Sequence of chain 1.D:
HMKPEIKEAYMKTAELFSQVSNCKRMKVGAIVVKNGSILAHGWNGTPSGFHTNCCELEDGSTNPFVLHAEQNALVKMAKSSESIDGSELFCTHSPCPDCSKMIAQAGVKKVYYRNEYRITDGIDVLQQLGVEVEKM

Sequence of chain 1.C:
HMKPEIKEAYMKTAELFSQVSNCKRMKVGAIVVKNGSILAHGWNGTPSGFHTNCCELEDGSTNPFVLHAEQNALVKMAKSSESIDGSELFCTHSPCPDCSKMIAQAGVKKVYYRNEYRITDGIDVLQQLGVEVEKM

This protein binds this small molecule.
Small molecule (SMILES): Nc1ccn([C@H]2C[C@H](O)[C@@H](COP(=O)(O)O)O2)c(=O)n1

Sequence of chain 1.I:
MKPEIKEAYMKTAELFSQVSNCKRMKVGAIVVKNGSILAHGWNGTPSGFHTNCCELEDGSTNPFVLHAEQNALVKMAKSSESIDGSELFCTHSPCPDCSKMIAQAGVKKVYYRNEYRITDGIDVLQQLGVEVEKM

Binding-site contacts:
Ligand atom O2 contacts residue HIS43 of chain 1.I at 4.0 Å.
Ligand atom N3 contacts residue TRP45 of chain 1.I at 3.2 Å.
Ligand atom O4' contacts residue GLN107 of chain 1.D at 3.0 Å (h-bond).
Ligand atom C4 contacts residue LYS78 of chain 1.I at 4.0 Å.
Ligand atom O2 contacts residue TRP45 of chain 1.I at 3.1 Å (h-bond).
Ligand atom C2 contacts residue TRP45 of chain 1.I at 3.9 Å (hydrophobic).
Ligand atom O3' contacts residue ASN74 of chain 1.I at 3.1 Å (h-bond).
Ligand atom O3' contacts residue GLY47 of chain 1.I at 3.2 Å.
Ligand atom N4 contacts residue HIS43 of chain 1.I at 3.3 Å (h-bond).
Ligand atom C2 contacts residue GLY44 of chain 1.I at 4.1 Å.
Ligand atom C4 contacts residue HIS43 of chain 1.I at 3.9 Å.
Ligand atom C4 contacts residue TRP45 of chain 1.I at 3.4 Å (hydrophobic).
Ligand atom C5 contacts residue TRP45 of chain 1.I at 3.7 Å (hydrophobic).
Ligand atom N4 contacts residue TRP45 of chain 1.I at 3.7 Å.
Ligand atom C2 contacts residue HIS43 of chain 1.I at 4.0 Å.
Ligand atom C1' contacts residue ASN74 of chain 1.I at 3.6 Å.
Ligand atom C1' contacts residue GLN107 of chain 1.D at 4.1 Å.
Ligand atom O2 contacts residue ASN74 of chain 1.I at 3.4 Å.
Ligand atom N3 contacts residue HIS43 of chain 1.I at 3.0 Å (h-bond).
Ligand atom C4' contacts residue GLN107 of chain 1.D at 3.8 Å.
Ligand atom C3' contacts residue ASN74 of chain 1.I at 4.0 Å.
Ligand atom N4 contacts residue LYS78 of chain 1.I at 3.5 Å.
Ligand atom C3' contacts residue THR48 of chain 1.I at 3.3 Å.
Ligand atom C5' contacts residue SER50 of chain 1.I at 3.8 Å.
Ligand atom P contacts residue SER50 of chain 1.I at 3.5 Å.
Ligand atom C6 contacts residue TRP45 of chain 1.I at 4.0 Å (hydrophobic).
Ligand atom O3' contacts residue THR48 of chain 1.I at 2.9 Å (h-bond).
Ligand atom N1 contacts residue TRP45 of chain 1.I at 4.0 Å.
Ligand atom O3P contacts residue SER50 of chain 1.I at 3.1 Å (h-bond).
Ligand atom C2' contacts residue TRP45 of chain 1.I at 3.3 Å (hydrophobic).
Ligand atom C4' contacts residue SER50 of chain 1.I at 4.1 Å.
Ligand atom O2P contacts residue SER50 of chain 1.I at 3.8 Å.
Ligand atom N4 contacts residue GLY38 of chain 1.C at 3.4 Å (h-bond).
Ligand atom C4' contacts residue THR48 of chain 1.I at 3.3 Å.
Ligand atom O5' contacts residue SER50 of chain 1.I at 2.8 Å (h-bond).
Ligand atom O4' contacts residue SER50 of chain 1.I at 4.0 Å.
Ligand atom O2 contacts residue GLY44 of chain 1.I at 3.2 Å.
Ligand atom C5' contacts residue THR48 of chain 1.I at 3.9 Å.
Ligand atom N3 contacts residue GLY44 of chain 1.I at 4.0 Å.
Ligand atom C2' contacts residue ASN74 of chain 1.I at 3.6 Å.